Sequence of chain 1.B:
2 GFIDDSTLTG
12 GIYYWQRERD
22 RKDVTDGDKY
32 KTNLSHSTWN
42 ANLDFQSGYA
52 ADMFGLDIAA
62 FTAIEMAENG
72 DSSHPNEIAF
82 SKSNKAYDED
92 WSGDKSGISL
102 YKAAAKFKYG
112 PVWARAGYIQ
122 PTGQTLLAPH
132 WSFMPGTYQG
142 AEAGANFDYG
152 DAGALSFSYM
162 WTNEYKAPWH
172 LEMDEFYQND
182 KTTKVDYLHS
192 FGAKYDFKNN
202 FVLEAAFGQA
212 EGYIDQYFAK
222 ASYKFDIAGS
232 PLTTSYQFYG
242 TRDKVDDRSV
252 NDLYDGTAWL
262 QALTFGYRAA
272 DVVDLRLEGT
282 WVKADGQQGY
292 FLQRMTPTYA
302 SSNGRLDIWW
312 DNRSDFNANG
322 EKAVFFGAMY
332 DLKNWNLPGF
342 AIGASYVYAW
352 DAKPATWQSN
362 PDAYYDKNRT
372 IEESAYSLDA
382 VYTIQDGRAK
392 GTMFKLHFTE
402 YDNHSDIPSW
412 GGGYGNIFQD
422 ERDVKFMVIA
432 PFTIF

A protein and the small-molecule ligand that binds it are described below.
Small molecule (SMILES): CC(=O)N[C@@H]1[C@@H](O)[C@H](O[C@@H]2O[C@H](CO)[C@@H](O[C@@H]3O[C@H](CO)[C@@H](O[C@@H]4O[C@H](CO)[C@@H](O[C@@H]5O[C@H](CO)[C@@H](O)[C@H](O)[C@H]5NC(C)=O)[C@H](O)[C@H]4NC(C)=O)[C@H](O)[C@H]3NC(C)=O)[C@H](O)[C@H]2NC(C)=O)[C@@H](CO)O[C@H]1O

Binding-site contacts:
Ligand atom O7 contacts residue ARG295 of chain 1.B at 3.1 Å (salt-bridge).
Ligand atom C6 contacts residue C8E1 of chain 1.CA at 3.7 Å.
Ligand atom O6 contacts residue ASP316 of chain 1.B at 3.2 Å (salt-bridge).
Ligand atom C3 contacts residue C8E1 of chain 1.CA at 3.7 Å.
Ligand atom C6 contacts residue ASP316 of chain 1.B at 3.4 Å.
Ligand atom C4 contacts residue TRP132 of chain 1.B at 3.7 Å (hydrophobic).
Ligand atom N2 contacts residue ASN417 of chain 1.B at 3.2 Å (h-bond).
Ligand atom C7 contacts residue ARG295 of chain 1.B at 3.7 Å.
Ligand atom O3 contacts residue C8E1 of chain 1.CA at 3.4 Å.
Ligand atom C4 contacts residue C8E1 of chain 1.CA at 3.6 Å.
Ligand atom C8 contacts residue PHE134 of chain 1.B at 3.4 Å (hydrophobic).
Ligand atom N2 contacts residue TRP310 of chain 1.B at 3.6 Å.
Ligand atom O4 contacts residue C8E1 of chain 1.CA at 3.1 Å.
Ligand atom C8 contacts residue TRP16 of chain 1.B at 3.8 Å (hydrophobic).
Ligand atom C8 contacts residue ARG18 of chain 1.B at 3.6 Å.
Ligand atom C7 contacts residue SER133 of chain 1.B at 3.6 Å.
Ligand atom C3 contacts residue TRP132 of chain 1.B at 3.2 Å (hydrophobic).
Ligand atom C8 contacts residue ARG295 of chain 1.B at 3.7 Å.
Ligand atom O4 contacts residue TRP132 of chain 1.B at 3.5 Å (h-bond).
Ligand atom C5 contacts residue TRP92 of chain 1.B at 3.4 Å (hydrophobic).
Ligand atom C8 contacts residue SER133 of chain 1.B at 3.4 Å.
Ligand atom C1 contacts residue C8E1 of chain 1.CA at 3.5 Å.
Ligand atom C1 contacts residue GLU78 of chain 1.B at 3.7 Å.
Ligand atom C2 contacts residue GLU78 of chain 1.B at 3.7 Å.
Ligand atom N2 contacts residue SER133 of chain 1.B at 2.9 Å (h-bond).
Ligand atom O6 contacts residue C8E1 of chain 1.CA at 3.7 Å.
Ligand atom C7 contacts residue ASN417 of chain 1.B at 3.7 Å.
Ligand atom O5 contacts residue C8E1 of chain 1.CA at 3.6 Å.
Ligand atom O6 contacts residue ARG18 of chain 1.B at 3.0 Å (salt-bridge).
Ligand atom C8 contacts residue ARG314 of chain 1.B at 3.8 Å.
Ligand atom C5 contacts residue C8E1 of chain 1.CA at 3.1 Å.
Ligand atom C8 contacts residue ASN417 of chain 1.B at 3.2 Å.
Ligand atom N2 contacts residue GLU78 of chain 1.B at 3.1 Å (salt-bridge).
Ligand atom O6 contacts residue MG1 of chain 1.GA at 2.8 Å.
Ligand atom C2 contacts residue C8E1 of chain 1.CA at 3.4 Å.
Ligand atom O7 contacts residue TYR300 of chain 1.B at 3.5 Å.
Ligand atom C6 contacts residue GLU78 of chain 1.B at 3.3 Å.
Ligand atom C8 contacts residue ARG20 of chain 1.B at 3.0 Å.
Ligand atom O7 contacts residue C8E1 of chain 1.CA at 3.3 Å.
Ligand atom C4 contacts residue GLU78 of chain 1.B at 3.6 Å.